Sequence of chain 1.P:
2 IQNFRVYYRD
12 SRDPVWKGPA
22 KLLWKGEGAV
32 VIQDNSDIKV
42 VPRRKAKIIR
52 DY

Binding-site contacts:
Ligand atom C16 contacts residue ALA80 of chain 1.N at 3.5 Å (hydrophobic).
Ligand atom C27 contacts residue THR76 of chain 1.N at 3.5 Å.
Ligand atom C11 contacts residue GLN46 of chain 1.N at 3.8 Å.
Ligand atom O08 contacts residue THR125 of chain 1.M at 3.3 Å (h-bond).
Ligand atom C21 contacts residue ALA120 of chain 1.M at 3.5 Å (hydrophobic).
Ligand atom C12 contacts residue THR125 of chain 1.M at 3.5 Å.
Ligand atom O07 contacts residue ALA120 of chain 1.M at 3.8 Å.
Ligand atom C22 contacts residue GLN119 of chain 1.M at 3.4 Å.
Ligand atom O08 contacts residue HIS122 of chain 1.M at 3.4 Å (h-bond).
Ligand atom C30 contacts residue TRP17 of chain 1.P at 3.8 Å (hydrophobic).
Ligand atom O07 contacts residue THR125 of chain 1.M at 3.0 Å (h-bond).
Ligand atom C01 contacts residue GLU121 of chain 1.M at 3.6 Å.
Ligand atom O26 contacts residue ALA80 of chain 1.N at 3.5 Å.
Ligand atom O07 contacts residue HIS122 of chain 1.M at 3.0 Å (h-bond).
Ligand atom C21 contacts residue LYS48 of chain 1.P at 3.8 Å.
Ligand atom C24 contacts residue ILE50 of chain 1.P at 3.8 Å (hydrophobic).
Ligand atom C09 contacts residue THR125 of chain 1.M at 3.6 Å.
Ligand atom C15 contacts residue ALA79 of chain 1.N at 3.8 Å (hydrophobic).
Ligand atom C16 contacts residue THR76 of chain 1.N at 3.7 Å.
Ligand atom C16 contacts residue ALA79 of chain 1.N at 3.7 Å (hydrophobic).
Ligand atom C05 contacts residue THR125 of chain 1.M at 3.8 Å.
Ligand atom C22 contacts residue ALA120 of chain 1.M at 3.8 Å (hydrophobic).
Ligand atom C32 contacts residue ALA79 of chain 1.N at 3.7 Å (hydrophobic).
Ligand atom C05 contacts residue GLU121 of chain 1.M at 3.5 Å.
Ligand atom C04 contacts residue THR125 of chain 1.M at 3.8 Å.
Ligand atom C28 contacts residue THR76 of chain 1.N at 3.6 Å.
Ligand atom C25 contacts residue TRP83 of chain 1.N at 3.5 Å (hydrophobic).
Ligand atom O07 contacts residue GLU121 of chain 1.M at 3.2 Å (salt-bridge).
Ligand atom C22 contacts residue MET129 of chain 1.M at 3.8 Å (hydrophobic).
Ligand atom C10 contacts residue THR125 of chain 1.M at 3.5 Å.
Ligand atom C11 contacts residue THR76 of chain 1.N at 3.4 Å.
Ligand atom C15 contacts residue THR76 of chain 1.N at 3.7 Å.
Ligand atom C24 contacts residue MET129 of chain 1.M at 3.5 Å (hydrophobic).
Ligand atom O06 contacts residue GLU121 of chain 1.M at 3.0 Å (salt-bridge).
Ligand atom C21 contacts residue GLN119 of chain 1.M at 3.2 Å.
Ligand atom C01 contacts residue HIS122 of chain 1.M at 3.4 Å.
Ligand atom C24 contacts residue TRP83 of chain 1.N at 3.7 Å (hydrophobic).
Ligand atom O06 contacts residue LYS48 of chain 1.P at 2.6 Å (salt-bridge).
Ligand atom N20 contacts residue LYS48 of chain 1.P at 3.4 Å.
Ligand atom C12 contacts residue HIS122 of chain 1.M at 3.8 Å.

This small molecule binds to this protein.
Small molecule (SMILES): Cc1nc2ccccc2c(-c2ccc3c4c(ccnc24)CCO3)c1[C@H](OC(C)(C)C)C(=O)O

Sequence of chain 1.N:
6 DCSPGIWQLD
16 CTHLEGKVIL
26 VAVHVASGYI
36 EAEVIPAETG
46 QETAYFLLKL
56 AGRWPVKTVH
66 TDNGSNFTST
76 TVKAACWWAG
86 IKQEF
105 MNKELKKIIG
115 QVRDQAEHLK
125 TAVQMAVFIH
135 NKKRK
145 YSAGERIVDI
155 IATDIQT

Sequence of chain 1.M:
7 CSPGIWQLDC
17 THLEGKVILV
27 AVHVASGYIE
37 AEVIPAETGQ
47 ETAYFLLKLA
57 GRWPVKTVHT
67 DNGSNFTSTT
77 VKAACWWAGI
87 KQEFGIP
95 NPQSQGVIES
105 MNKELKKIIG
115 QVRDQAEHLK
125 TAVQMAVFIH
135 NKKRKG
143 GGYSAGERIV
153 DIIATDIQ